Binding-site contacts:
Ligand atom N3 contacts residue ILE290 of chain 1.A at 3.6 Å.
Ligand atom C1 contacts residue ASN294 of chain 1.A at 3.8 Å.
Ligand atom C24 contacts residue TYR324 of chain 1.A at 3.8 Å (hydrophobic).
Ligand atom N1 contacts residue PG41 of chain 1.D at 3.4 Å (h-bond).
Ligand atom C12 contacts residue GLN102 of chain 1.A at 3.8 Å.
Ligand atom C17 contacts residue HIS320 of chain 1.A at 3.7 Å.
Ligand atom F1 contacts residue TRP88 of chain 1.A at 3.4 Å.
Ligand atom C3 contacts residue PG41 of chain 1.D at 3.7 Å.
Ligand atom F1 contacts residue ALA78 of chain 1.A at 3.4 Å.
Ligand atom C23 contacts residue VAL106 of chain 1.A at 3.4 Å (hydrophobic).
Ligand atom C3 contacts residue GLU180 of chain 1.A at 3.8 Å.
Ligand atom C13 contacts residue ASN294 of chain 1.A at 3.8 Å.
Ligand atom C6 contacts residue PRO99 of chain 1.A at 3.7 Å (hydrophobic).
Ligand atom C24 contacts residue HIS320 of chain 1.A at 3.4 Å.
Ligand atom F1 contacts residue VAL82 of chain 1.A at 3.9 Å.
Ligand atom C9 contacts residue ILE98 of chain 1.A at 3.7 Å (hydrophobic).
Ligand atom C5 contacts residue PRO99 of chain 1.A at 3.6 Å (hydrophobic).
Ligand atom C20 contacts residue ILE290 of chain 1.A at 3.9 Å (hydrophobic).
Ligand atom C10 contacts residue ILE98 of chain 1.A at 3.7 Å (hydrophobic).
Ligand atom C24 contacts residue SER79 of chain 1.A at 3.2 Å.
Ligand atom O1 contacts residue PRO99 of chain 1.A at 3.8 Å.
Ligand atom C23 contacts residue TYR287 of chain 1.A at 3.7 Å (hydrophobic).
Ligand atom O1 contacts residue GLN102 of chain 1.A at 3.4 Å.
Ligand atom C8 contacts residue TYR324 of chain 1.A at 3.8 Å (hydrophobic).
Ligand atom O2 contacts residue ASN294 of chain 1.A at 3.1 Å (h-bond).
Ligand atom N3 contacts residue ASN294 of chain 1.A at 3.4 Å (h-bond).
Ligand atom C8 contacts residue GLN102 of chain 1.A at 3.8 Å.
Ligand atom F1 contacts residue SER79 of chain 1.A at 3.4 Å.
Ligand atom N4 contacts residue VAL323 of chain 1.A at 3.9 Å.
Ligand atom N4 contacts residue VAL106 of chain 1.A at 3.8 Å.
Ligand atom C17 contacts residue TYR324 of chain 1.A at 3.7 Å (hydrophobic).
Ligand atom C21 contacts residue ASN294 of chain 1.A at 3.6 Å.
Ligand atom C4 contacts residue GLN155 of chain 1.A at 3.4 Å.
Ligand atom C15 contacts residue HIS320 of chain 1.A at 3.5 Å.
Ligand atom C11 contacts residue PG41 of chain 1.D at 3.9 Å.
Ligand atom C16 contacts residue HIS320 of chain 1.A at 3.2 Å.
Ligand atom C9 contacts residue TYR324 of chain 1.A at 3.8 Å (hydrophobic).
Ligand atom F1 contacts residue ILE98 of chain 1.A at 3.9 Å.
Ligand atom C3 contacts residue GLN155 of chain 1.A at 3.9 Å.
Ligand atom N1 contacts residue PRO99 of chain 1.A at 3.8 Å.

Sequence of chain 1.A:
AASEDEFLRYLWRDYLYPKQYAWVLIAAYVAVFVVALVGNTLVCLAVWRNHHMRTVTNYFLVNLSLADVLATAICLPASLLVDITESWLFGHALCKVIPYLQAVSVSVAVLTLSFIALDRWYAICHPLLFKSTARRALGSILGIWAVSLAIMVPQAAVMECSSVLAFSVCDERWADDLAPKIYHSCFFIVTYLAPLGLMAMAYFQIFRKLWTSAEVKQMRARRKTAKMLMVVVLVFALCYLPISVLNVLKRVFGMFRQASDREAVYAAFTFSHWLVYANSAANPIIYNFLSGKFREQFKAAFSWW

A protein and the small-molecule ligand that binds it are described below.
Small molecule (SMILES): Cc1ccc(-c2ncccn2)c(C(=O)N2C[C@H](COc3ccc(F)cn3)CC[C@H]2C)c1